A protein and the small-molecule ligand that binds it are described below.
Small molecule (SMILES): C=C(C)[C@@H]1CC[C@]2(C(=O)O)CC[C@]3(C)[C@H](CC[C@@H]4[C@@]5(C)CC[C@H](O)C(C)(C)[C@@H]5CC[C@]43C)[C@@H]12

Sequence of chain 1.A:
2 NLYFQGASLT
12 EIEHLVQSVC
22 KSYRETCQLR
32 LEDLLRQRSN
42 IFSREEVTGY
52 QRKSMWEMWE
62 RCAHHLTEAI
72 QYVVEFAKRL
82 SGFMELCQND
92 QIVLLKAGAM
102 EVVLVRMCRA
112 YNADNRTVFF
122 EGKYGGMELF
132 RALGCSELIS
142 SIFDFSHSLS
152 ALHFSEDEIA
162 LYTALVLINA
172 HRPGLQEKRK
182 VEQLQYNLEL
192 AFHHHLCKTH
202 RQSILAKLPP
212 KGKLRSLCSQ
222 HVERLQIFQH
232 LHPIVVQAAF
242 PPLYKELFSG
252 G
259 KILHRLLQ

Binding-site contacts:
Ligand atom C24 contacts residue ILE140 of chain 1.A at 3.4 Å (hydrophobic).
Ligand atom C1 contacts residue ILE143 of chain 1.A at 3.6 Å (hydrophobic).
Ligand atom C27 contacts residue LEU134 of chain 1.A at 4.0 Å (hydrophobic).
Ligand atom C1 contacts residue LEU139 of chain 1.A at 3.8 Å (hydrophobic).
Ligand atom C23 contacts residue ILE140 of chain 1.A at 3.9 Å (hydrophobic).
Ligand atom C28 contacts residue TYR245 of chain 1.A at 3.4 Å (hydrophobic).
Ligand atom C28 contacts residue ALA64 of chain 1.A at 3.6 Å (hydrophobic).
Ligand atom C25 contacts residue HIS222 of chain 1.A at 3.9 Å.
Ligand atom C19 contacts residue LEU67 of chain 1.A at 3.5 Å (hydrophobic).
Ligand atom C1 contacts residue HIS222 of chain 1.A at 3.9 Å.
Ligand atom O2 contacts residue LEU139 of chain 1.A at 3.0 Å.
Ligand atom C13 contacts residue PHE120 of chain 1.A at 4.0 Å (hydrophobic).
Ligand atom C29 contacts residue TRP60 of chain 1.A at 3.6 Å (hydrophobic).
Ligand atom C27 contacts residue CYS63 of chain 1.A at 3.3 Å (hydrophobic).
Ligand atom C26 contacts residue CYS63 of chain 1.A at 3.8 Å (hydrophobic).
Ligand atom C24 contacts residue ILE143 of chain 1.A at 3.7 Å (hydrophobic).
Ligand atom C18 contacts residue HIS66 of chain 1.A at 3.5 Å.
Ligand atom C11 contacts residue MET108 of chain 1.A at 3.4 Å (hydrophobic).
Ligand atom C26 contacts residue TRP60 of chain 1.A at 3.8 Å (hydrophobic).
Ligand atom C19 contacts residue CYS63 of chain 1.A at 3.5 Å (hydrophobic).
Ligand atom O2 contacts residue HIS222 of chain 1.A at 3.9 Å.
Ligand atom C14 contacts residue PHE120 of chain 1.A at 3.1 Å (hydrophobic).
Ligand atom C29 contacts residue HIS222 of chain 1.A at 3.5 Å.
Ligand atom C17 contacts residue HIS66 of chain 1.A at 3.6 Å.
Ligand atom C23 contacts residue ILE143 of chain 1.A at 3.6 Å (hydrophobic).
Ligand atom C28 contacts residue CYS63 of chain 1.A at 3.9 Å (hydrophobic).
Ligand atom O1 contacts residue HIS222 of chain 1.A at 3.4 Å.
Ligand atom C20 contacts residue CYS63 of chain 1.A at 3.5 Å (hydrophobic).
Ligand atom C30 contacts residue LEU139 of chain 1.A at 3.6 Å (hydrophobic).
Ligand atom O2 contacts residue ILE143 of chain 1.A at 3.0 Å.
Ligand atom O1 contacts residue MET101 of chain 1.A at 3.2 Å.
Ligand atom C22 contacts residue CYS63 of chain 1.A at 4.0 Å (hydrophobic).
Ligand atom C16 contacts residue PHE121 of chain 1.A at 3.9 Å (hydrophobic).
Ligand atom C22 contacts residue PHE131 of chain 1.A at 3.9 Å (hydrophobic).
Ligand atom O3 contacts residue PHE120 of chain 1.A at 3.1 Å (h-bond).
Ligand atom C27 contacts residue TRP60 of chain 1.A at 3.3 Å (hydrophobic).
Ligand atom C14 contacts residue VAL119 of chain 1.A at 3.4 Å (hydrophobic).
Ligand atom C12 contacts residue MET108 of chain 1.A at 4.0 Å (hydrophobic).
Ligand atom C16 contacts residue PHE120 of chain 1.A at 3.8 Å (hydrophobic).
Ligand atom C30 contacts residue CYS136 of chain 1.A at 3.8 Å (hydrophobic).